A small-molecule ligand and the protein it binds are described below.
Small molecule (SMILES): CC(=O)N[C@@H]1[C@@H](O)[C@H](O)[C@@H](CO)O[C@H]1O

Sequence of chain 1.C:
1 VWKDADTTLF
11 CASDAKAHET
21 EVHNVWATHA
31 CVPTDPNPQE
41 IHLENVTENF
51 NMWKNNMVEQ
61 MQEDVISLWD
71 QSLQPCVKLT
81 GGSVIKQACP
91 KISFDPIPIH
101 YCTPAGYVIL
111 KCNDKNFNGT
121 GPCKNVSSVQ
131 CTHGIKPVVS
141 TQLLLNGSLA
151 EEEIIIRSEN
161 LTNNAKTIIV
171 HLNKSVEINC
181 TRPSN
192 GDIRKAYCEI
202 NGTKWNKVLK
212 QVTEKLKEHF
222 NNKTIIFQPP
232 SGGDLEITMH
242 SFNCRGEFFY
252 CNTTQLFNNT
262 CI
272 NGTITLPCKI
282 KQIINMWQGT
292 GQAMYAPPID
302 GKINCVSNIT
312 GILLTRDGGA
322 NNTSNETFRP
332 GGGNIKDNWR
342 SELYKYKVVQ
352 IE

Binding-site contacts:
Ligand atom C6 contacts residue THR261 of chain 1.C at 4.4 Å.
Ligand atom C7 contacts residue ASN259 of chain 1.C at 3.5 Å.
Ligand atom C5 contacts residue ASN259 of chain 1.C at 3.6 Å.
Ligand atom C5 contacts residue CYS262 of chain 1.C at 4.1 Å (hydrophobic).
Ligand atom C2 contacts residue THR261 of chain 1.C at 4.3 Å.
Ligand atom C4 contacts residue ASN259 of chain 1.C at 4.2 Å.
Ligand atom C3 contacts residue ASN259 of chain 1.C at 3.8 Å.
Ligand atom C2 contacts residue ASN259 of chain 1.C at 2.5 Å.
Ligand atom O5 contacts residue CYS262 of chain 1.C at 3.3 Å (h-bond).
Ligand atom O5 contacts residue THR261 of chain 1.C at 3.2 Å (h-bond).
Ligand atom O7 contacts residue THR255 of chain 1.C at 3.9 Å.
Ligand atom N2 contacts residue ASN259 of chain 1.C at 2.9 Å (h-bond).
Ligand atom C6 contacts residue CYS262 of chain 1.C at 3.8 Å (hydrophobic).
Ligand atom C5 contacts residue THR261 of chain 1.C at 3.6 Å.
Ligand atom C1 contacts residue CYS262 of chain 1.C at 4.2 Å (hydrophobic).
Ligand atom C8 contacts residue GLN256 of chain 1.C at 3.9 Å.
Ligand atom C8 contacts residue ASN259 of chain 1.C at 3.6 Å.
Ligand atom C1 contacts residue THR261 of chain 1.C at 3.0 Å.
Ligand atom O7 contacts residue ASN259 of chain 1.C at 4.4 Å.
Ligand atom O5 contacts residue ASN259 of chain 1.C at 2.3 Å (h-bond).
Ligand atom C1 contacts residue ASN259 of chain 1.C at 1.4 Å.